A small-molecule ligand and the protein it binds are described below.
Small molecule (SMILES): O=P(O)(O)OC[C@H]1O[C@](O)(COP(=O)(O)O)[C@@H](O)[C@@H]1O

Binding-site contacts:
Ligand atom O4 contacts residue GLY436 of chain 1.G at 3.5 Å (h-bond).
Ligand atom O6P contacts residue GLY436 of chain 1.G at 2.9 Å (h-bond).
Ligand atom O2 contacts residue GLY430 of chain 1.G at 3.3 Å (h-bond).
Ligand atom O4P contacts residue THR350 of chain 1.G at 2.8 Å (h-bond).
Ligand atom O5P contacts residue ARG352 of chain 1.G at 3.7 Å.
Ligand atom P2 contacts residue SER435 of chain 1.G at 3.4 Å.
Ligand atom O6P contacts residue SER353 of chain 1.G at 3.5 Å (h-bond).
Ligand atom O3P contacts residue ARG405 of chain 1.G at 3.1 Å (salt-bridge).
Ligand atom P1 contacts residue ARG405 of chain 1.G at 3.8 Å.
Ligand atom C5 contacts residue GLY434 of chain 1.G at 3.5 Å.
Ligand atom C6 contacts residue SER353 of chain 1.G at 3.8 Å.
Ligand atom O5 contacts residue LEU347 of chain 1.G at 3.5 Å (h-bond).
Ligand atom O6P contacts residue SER435 of chain 1.G at 3.3 Å (h-bond).
Ligand atom C6 contacts residue THR438 of chain 1.G at 3.4 Å.
Ligand atom O4 contacts residue TYR437 of chain 1.G at 2.8 Å (h-bond).
Ligand atom P2 contacts residue THR348 of chain 1.G at 3.5 Å.
Ligand atom O5P contacts residue THR348 of chain 1.G at 2.3 Å (h-bond).
Ligand atom O3 contacts residue GLY430 of chain 1.G at 3.3 Å.
Ligand atom O3P contacts residue TRP398 of chain 1.G at 2.6 Å (h-bond).
Ligand atom O3 contacts residue TRP398 of chain 1.G at 3.7 Å.
Ligand atom O1 contacts residue GLY434 of chain 1.G at 3.7 Å.
Ligand atom P2 contacts residue SER353 of chain 1.G at 3.6 Å.
Ligand atom O6 contacts residue THR349 of chain 1.G at 3.1 Å (h-bond).
Ligand atom O1P contacts residue PRO433 of chain 1.G at 3.8 Å.
Ligand atom O4P contacts residue SER435 of chain 1.G at 2.5 Å (h-bond).
Ligand atom O3 contacts residue ARG432 of chain 1.G at 2.6 Å (salt-bridge).
Ligand atom C6 contacts residue LEU347 of chain 1.G at 3.7 Å (hydrophobic).
Ligand atom O4P contacts residue THR349 of chain 1.G at 3.3 Å (h-bond).
Ligand atom P2 contacts residue THR349 of chain 1.G at 3.7 Å.
Ligand atom O4P contacts residue THR348 of chain 1.G at 3.7 Å.
Ligand atom O1P contacts residue GLY434 of chain 1.G at 2.9 Å (h-bond).
Ligand atom O2P contacts residue ARG405 of chain 1.G at 2.8 Å (salt-bridge).
Ligand atom O4 contacts residue GLY434 of chain 1.G at 2.5 Å (h-bond).
Ligand atom O4 contacts residue SER435 of chain 1.G at 3.7 Å.
Ligand atom C3 contacts residue GLY434 of chain 1.G at 3.4 Å.
Ligand atom C4 contacts residue GLY434 of chain 1.G at 3.3 Å.
Ligand atom C3 contacts residue ARG432 of chain 1.G at 3.4 Å.
Ligand atom O5P contacts residue SER353 of chain 1.G at 2.9 Å (h-bond).
Ligand atom O4 contacts residue THR438 of chain 1.G at 3.6 Å.
Ligand atom O6 contacts residue THR348 of chain 1.G at 3.5 Å.

Sequence of chain 1.G:
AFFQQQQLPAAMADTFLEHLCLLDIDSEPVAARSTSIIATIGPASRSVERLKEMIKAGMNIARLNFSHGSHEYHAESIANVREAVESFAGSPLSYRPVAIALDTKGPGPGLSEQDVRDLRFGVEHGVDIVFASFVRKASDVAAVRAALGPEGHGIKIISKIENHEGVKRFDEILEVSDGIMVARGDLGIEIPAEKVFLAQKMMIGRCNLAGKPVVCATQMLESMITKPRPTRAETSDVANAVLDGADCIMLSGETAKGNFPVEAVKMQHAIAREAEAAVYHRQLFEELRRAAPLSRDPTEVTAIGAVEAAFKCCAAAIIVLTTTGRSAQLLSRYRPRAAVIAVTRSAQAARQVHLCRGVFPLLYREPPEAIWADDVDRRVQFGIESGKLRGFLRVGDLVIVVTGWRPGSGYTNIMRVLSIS